Binding-site contacts:
Ligand atom C2 contacts residue CYS9 of chain 1.B at 3.6 Å (hydrophobic).
Ligand atom C8 contacts residue CYS2 of chain 1.B at 1.8 Å (hydrophobic).
Ligand atom C5 contacts residue CYS16 of chain 1.B at 2.8 Å (hydrophobic).
Ligand atom C1 contacts residue ASP50 of chain 1.A at 4.1 Å.
Ligand atom C1 contacts residue CYS9 of chain 1.B at 2.8 Å (hydrophobic).
Ligand atom C7 contacts residue ASP50 of chain 1.A at 3.4 Å.
Ligand atom C9 contacts residue ARG10 of chain 1.B at 4.1 Å.
Ligand atom C6 contacts residue CYS16 of chain 1.B at 3.5 Å (hydrophobic).
Ligand atom C7 contacts residue CYS9 of chain 1.B at 1.8 Å (hydrophobic).
Ligand atom C6 contacts residue ARG10 of chain 1.B at 4.1 Å.
Ligand atom C6 contacts residue ASP50 of chain 1.A at 3.9 Å.
Ligand atom C9 contacts residue CYS16 of chain 1.B at 1.8 Å (hydrophobic).
Ligand atom C9 contacts residue GLY17 of chain 1.B at 4.1 Å.
Ligand atom C2 contacts residue CYS2 of chain 1.B at 3.1 Å (hydrophobic).
Ligand atom C6 contacts residue CYS9 of chain 1.B at 3.3 Å (hydrophobic).
Ligand atom C4 contacts residue CYS16 of chain 1.B at 3.7 Å (hydrophobic).
Ligand atom C1 contacts residue CYS2 of chain 1.B at 4.3 Å (hydrophobic).
Ligand atom C4 contacts residue CYS2 of chain 1.B at 3.5 Å (hydrophobic).
Ligand atom C3 contacts residue CYS2 of chain 1.B at 2.5 Å (hydrophobic).
Ligand atom C5 contacts residue CYS9 of chain 1.B at 4.4 Å (hydrophobic).

Sequence of chain 1.A:
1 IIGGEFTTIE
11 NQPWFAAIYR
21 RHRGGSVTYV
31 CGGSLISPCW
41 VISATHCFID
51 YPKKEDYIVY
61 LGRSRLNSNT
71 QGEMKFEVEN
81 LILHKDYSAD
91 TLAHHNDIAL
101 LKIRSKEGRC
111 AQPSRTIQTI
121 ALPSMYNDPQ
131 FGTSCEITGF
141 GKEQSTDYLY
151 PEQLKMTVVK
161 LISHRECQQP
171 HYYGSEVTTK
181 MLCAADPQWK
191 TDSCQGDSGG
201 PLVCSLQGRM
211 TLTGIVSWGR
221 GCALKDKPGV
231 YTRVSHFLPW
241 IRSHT

A small-molecule ligand and the protein it binds are described below.
Small molecule (SMILES): BrCc1cc(CBr)cc(CBr)c1

Sequence of chain 1.B:
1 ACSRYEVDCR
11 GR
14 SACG